Binding-site contacts:
Ligand atom O33 contacts residue GLY206 of chain 1.A at 3.0 Å.
Ligand atom O27 contacts residue THR76 of chain 1.A at 3.0 Å (h-bond).
Ligand atom C10 contacts residue GLY74 of chain 1.A at 3.5 Å.
Ligand atom N14 contacts residue GLY206 of chain 1.A at 3.5 Å.
Ligand atom C12 contacts residue TYR75 of chain 1.A at 3.6 Å (hydrophobic).
Ligand atom O26 contacts residue ARG209 of chain 1.A at 3.7 Å.
Ligand atom C16 contacts residue ARG209 of chain 1.A at 3.7 Å.
Ligand atom O26 contacts residue LYS77 of chain 1.A at 3.0 Å.
Ligand atom C15 contacts residue GLY206 of chain 1.A at 3.5 Å.
Ligand atom C22 contacts residue PHE17 of chain 1.A at 3.6 Å (hydrophobic).
Ligand atom C23 contacts residue LEU202 of chain 1.A at 3.6 Å (hydrophobic).
Ligand atom C20 contacts residue PRO14 of chain 1.A at 3.7 Å (hydrophobic).
Ligand atom C15 contacts residue TYR75 of chain 1.A at 3.1 Å (hydrophobic).
Ligand atom O33 contacts residue ARG209 of chain 1.A at 3.2 Å (salt-bridge).
Ligand atom C31 contacts residue ARG207 of chain 1.A at 3.6 Å.
Ligand atom C10 contacts residue LEU202 of chain 1.A at 3.7 Å (hydrophobic).
Ligand atom C16 contacts residue TYR75 of chain 1.A at 3.3 Å (hydrophobic).
Ligand atom O04 contacts residue ARG207 of chain 1.B at 3.3 Å (salt-bridge).
Ligand atom O01 contacts residue ARG203 of chain 1.A at 3.5 Å (salt-bridge).
Ligand atom C17 contacts residue ARG209 of chain 1.A at 3.4 Å.
Ligand atom C08 contacts residue ARG203 of chain 1.A at 3.6 Å.
Ligand atom O35 contacts residue ARG207 of chain 1.A at 3.0 Å (salt-bridge).
Ligand atom O28 contacts residue HIS149 of chain 1.A at 3.5 Å.
Ligand atom O11 contacts residue TYR75 of chain 1.A at 3.1 Å (h-bond).
Ligand atom N14 contacts residue LEU202 of chain 1.A at 3.4 Å (h-bond).
Ligand atom C10 contacts residue TYR75 of chain 1.A at 3.5 Å (hydrophobic).
Ligand atom C21 contacts residue SER16 of chain 1.A at 3.5 Å.
Ligand atom C07 contacts residue ARG203 of chain 1.A at 3.7 Å.
Ligand atom O11 contacts residue LEU202 of chain 1.A at 3.5 Å.
Ligand atom N14 contacts residue TYR75 of chain 1.A at 3.5 Å (h-bond).
Ligand atom O03 contacts residue ARG207 of chain 1.A at 3.2 Å.
Ligand atom C09 contacts residue ARG203 of chain 1.A at 3.6 Å.
Ligand atom O27 contacts residue PRO14 of chain 1.A at 3.7 Å.
Ligand atom C06 contacts residue ARG203 of chain 1.A at 3.5 Å.
Ligand atom N13 contacts residue TYR75 of chain 1.A at 3.8 Å.
Ligand atom O33 contacts residue ARG207 of chain 1.A at 3.3 Å (salt-bridge).
Ligand atom O11 contacts residue GLY74 of chain 1.A at 3.3 Å.
Ligand atom O03 contacts residue ARG207 of chain 1.B at 2.7 Å (salt-bridge).
Ligand atom C09 contacts residue GLY74 of chain 1.A at 3.4 Å.
Ligand atom C24 contacts residue TYR75 of chain 1.A at 3.5 Å (hydrophobic).

Sequence of chain 1.B:
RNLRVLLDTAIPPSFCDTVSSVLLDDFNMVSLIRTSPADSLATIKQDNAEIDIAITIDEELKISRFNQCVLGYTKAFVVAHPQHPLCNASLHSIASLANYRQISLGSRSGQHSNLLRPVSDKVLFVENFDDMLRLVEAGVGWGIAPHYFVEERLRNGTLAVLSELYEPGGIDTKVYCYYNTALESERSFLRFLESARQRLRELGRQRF

A small-molecule ligand and the protein it binds are described below.
Small molecule (SMILES): O=C1C=Cc2cc(S(=O)(=O)O)cc(S(=O)(=O)O)c2C1NNc1ccc(S(=O)(=O)O)c2ccccc12

Sequence of chain 1.A:
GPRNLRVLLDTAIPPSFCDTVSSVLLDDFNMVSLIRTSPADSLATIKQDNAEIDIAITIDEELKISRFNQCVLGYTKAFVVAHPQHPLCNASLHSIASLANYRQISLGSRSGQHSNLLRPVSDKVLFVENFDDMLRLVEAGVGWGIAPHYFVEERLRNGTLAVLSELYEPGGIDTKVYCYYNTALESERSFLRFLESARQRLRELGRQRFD